A protein and the small-molecule ligand that binds it are described below.
Small molecule (SMILES): O=P(O)(O)OCCNS(=O)(=O)c1ccc(OC(F)(F)F)cc1

Sequence of chain 1.B:
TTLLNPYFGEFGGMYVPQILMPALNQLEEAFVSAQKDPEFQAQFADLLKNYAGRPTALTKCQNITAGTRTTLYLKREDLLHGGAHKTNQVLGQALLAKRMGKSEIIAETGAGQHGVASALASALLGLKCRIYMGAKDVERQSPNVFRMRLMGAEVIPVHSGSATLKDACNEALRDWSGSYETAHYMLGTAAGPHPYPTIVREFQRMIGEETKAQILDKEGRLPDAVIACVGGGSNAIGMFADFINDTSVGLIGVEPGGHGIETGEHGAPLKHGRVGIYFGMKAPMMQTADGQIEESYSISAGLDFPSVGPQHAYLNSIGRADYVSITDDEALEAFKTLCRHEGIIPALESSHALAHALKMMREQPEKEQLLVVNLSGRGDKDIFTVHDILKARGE

Binding-site contacts:
Ligand atom O7 contacts residue ALA129 of chain 1.A at 3.5 Å.
Ligand atom O19 contacts residue PHE212 of chain 1.A at 3.3 Å.
Ligand atom C3 contacts residue LEU127 of chain 1.A at 3.7 Å (hydrophobic).
Ligand atom O19 contacts residue THR183 of chain 1.A at 3.8 Å.
Ligand atom F9F contacts residue ALA129 of chain 1.A at 3.5 Å.
Ligand atom O20 contacts residue GLY234 of chain 1.A at 2.9 Å (h-bond).
Ligand atom C5 contacts residue PHE212 of chain 1.A at 3.6 Å (hydrophobic).
Ligand atom C3 contacts residue LEU100 of chain 1.A at 3.5 Å (hydrophobic).
Ligand atom C5 contacts residue THR183 of chain 1.A at 3.3 Å.
Ligand atom O18 contacts residue GLY234 of chain 1.A at 3.7 Å.
Ligand atom N13 contacts residue PHE22 of chain 1.A at 3.4 Å.
Ligand atom O18 contacts residue SER235 of chain 1.A at 2.6 Å (h-bond).
Ligand atom F9F contacts residue PRO17 of chain 1.B at 3.3 Å.
Ligand atom S12 contacts residue TYR175 of chain 1.A at 3.6 Å.
Ligand atom O20 contacts residue SER235 of chain 1.A at 3.4 Å (h-bond).
Ligand atom O19 contacts residue GLY184 of chain 1.A at 3.1 Å (h-bond).
Ligand atom O18 contacts residue THR183 of chain 1.A at 3.5 Å.
Ligand atom C3 contacts residue TYR175 of chain 1.A at 3.6 Å (hydrophobic).
Ligand atom F10 contacts residue ILE153 of chain 1.A at 3.6 Å.
Ligand atom P17 contacts residue SER235 of chain 1.A at 3.6 Å.
Ligand atom F11 contacts residue ALA129 of chain 1.A at 3.5 Å.
Ligand atom C4 contacts residue LEU100 of chain 1.A at 3.8 Å (hydrophobic).
Ligand atom C6 contacts residue THR183 of chain 1.A at 3.6 Å.
Ligand atom O21 contacts residue GLU49 of chain 1.A at 3.0 Å.
Ligand atom O18 contacts residue GLY184 of chain 1.A at 3.5 Å (h-bond).
Ligand atom C2 contacts residue LEU100 of chain 1.A at 3.5 Å (hydrophobic).
Ligand atom O7 contacts residue ALA59 of chain 1.A at 3.8 Å.
Ligand atom C2 contacts residue LEU127 of chain 1.A at 3.6 Å (hydrophobic).
Ligand atom O16 contacts residue PHE212 of chain 1.A at 3.7 Å.
Ligand atom P17 contacts residue GLY234 of chain 1.A at 3.8 Å.
Ligand atom C6 contacts residue PHE212 of chain 1.A at 3.6 Å (hydrophobic).
Ligand atom C14 contacts residue THR183 of chain 1.A at 3.5 Å.
Ligand atom C15 contacts residue GLY234 of chain 1.A at 3.5 Å.
Ligand atom O19 contacts residue GLY213 of chain 1.A at 3.0 Å (h-bond).
Ligand atom O21 contacts residue PHE22 of chain 1.A at 3.3 Å.
Ligand atom C4 contacts residue TYR175 of chain 1.A at 3.7 Å (hydrophobic).
Ligand atom F11 contacts residue ILE153 of chain 1.A at 3.2 Å.
Ligand atom F11 contacts residue LEU127 of chain 1.A at 3.7 Å.
Ligand atom O22 contacts residue TYR175 of chain 1.A at 2.5 Å (h-bond).
Ligand atom O22 contacts residue ILE232 of chain 1.A at 3.4 Å.

Sequence of chain 1.A:
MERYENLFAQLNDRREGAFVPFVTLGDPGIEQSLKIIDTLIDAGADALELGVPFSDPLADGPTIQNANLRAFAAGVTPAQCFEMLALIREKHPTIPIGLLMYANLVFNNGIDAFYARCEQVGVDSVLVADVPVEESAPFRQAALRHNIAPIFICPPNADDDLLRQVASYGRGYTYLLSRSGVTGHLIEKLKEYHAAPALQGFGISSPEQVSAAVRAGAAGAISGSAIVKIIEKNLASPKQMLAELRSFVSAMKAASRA